Sequence of chain 1.B:
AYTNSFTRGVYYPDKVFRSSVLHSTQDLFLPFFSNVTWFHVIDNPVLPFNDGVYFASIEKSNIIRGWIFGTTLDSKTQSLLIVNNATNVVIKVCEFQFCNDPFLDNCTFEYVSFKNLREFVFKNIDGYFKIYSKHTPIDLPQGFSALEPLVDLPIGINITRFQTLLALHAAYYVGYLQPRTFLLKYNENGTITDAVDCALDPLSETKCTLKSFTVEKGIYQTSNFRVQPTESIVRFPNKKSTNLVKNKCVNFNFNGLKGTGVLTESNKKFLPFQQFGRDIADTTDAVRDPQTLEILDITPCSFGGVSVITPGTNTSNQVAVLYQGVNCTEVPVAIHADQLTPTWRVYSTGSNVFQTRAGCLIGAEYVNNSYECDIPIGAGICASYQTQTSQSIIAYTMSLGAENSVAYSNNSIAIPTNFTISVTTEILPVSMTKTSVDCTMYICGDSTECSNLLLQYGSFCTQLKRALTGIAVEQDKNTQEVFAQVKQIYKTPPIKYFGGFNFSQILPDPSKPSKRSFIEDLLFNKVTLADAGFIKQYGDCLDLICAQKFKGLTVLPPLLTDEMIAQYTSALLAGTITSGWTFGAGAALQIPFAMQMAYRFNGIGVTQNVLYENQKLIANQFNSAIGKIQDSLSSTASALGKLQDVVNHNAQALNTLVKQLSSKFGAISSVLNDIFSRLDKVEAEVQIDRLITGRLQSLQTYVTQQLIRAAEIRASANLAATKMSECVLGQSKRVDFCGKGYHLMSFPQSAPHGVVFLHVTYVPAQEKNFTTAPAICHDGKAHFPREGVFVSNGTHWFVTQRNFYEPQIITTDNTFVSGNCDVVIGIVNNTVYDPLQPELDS

This protein binds this small molecule.
Small molecule (SMILES): CC(=O)N[C@@H]1[C@@H](O)[C@H](O)[C@@H](CO)O[C@H]1O

Binding-site contacts:
Ligand atom O3 contacts residue LYS111 of chain 1.B at 4.3 Å.
Ligand atom O7 contacts residue PHE131 of chain 1.B at 3.3 Å.
Ligand atom C1 contacts residue ASN160 of chain 1.B at 1.5 Å.
Ligand atom O6 contacts residue ASN160 of chain 1.B at 4.3 Å.
Ligand atom C7 contacts residue GLU130 of chain 1.B at 4.1 Å.
Ligand atom C7 contacts residue ASN160 of chain 1.B at 3.8 Å.
Ligand atom O7 contacts residue ASN160 of chain 1.B at 4.1 Å.
Ligand atom O5 contacts residue ASN160 of chain 1.B at 2.3 Å (h-bond).
Ligand atom C5 contacts residue ASN160 of chain 1.B at 3.7 Å.
Ligand atom C1 contacts residue PHE131 of chain 1.B at 4.2 Å (hydrophobic).
Ligand atom N2 contacts residue PHE131 of chain 1.B at 4.2 Å.
Ligand atom N2 contacts residue GLU130 of chain 1.B at 3.6 Å.
Ligand atom C3 contacts residue ASN160 of chain 1.B at 3.9 Å.
Ligand atom C7 contacts residue PHE131 of chain 1.B at 3.5 Å (hydrophobic).
Ligand atom C2 contacts residue ASN160 of chain 1.B at 2.6 Å.
Ligand atom C4 contacts residue ASN160 of chain 1.B at 4.2 Å.
Ligand atom N2 contacts residue ASN160 of chain 1.B at 3.1 Å (h-bond).
Ligand atom C8 contacts residue SER110 of chain 1.B at 3.7 Å.
Ligand atom C8 contacts residue GLU130 of chain 1.B at 3.5 Å.
Ligand atom C8 contacts residue PHE131 of chain 1.B at 3.6 Å (hydrophobic).